Binding-site contacts:
Ligand atom CD contacts residue MET382 of chain 1.E at 3.9 Å (hydrophobic).
Ligand atom CLE1 contacts residue THR192 of chain 1.E at 3.6 Å.
Ligand atom CG contacts residue PRO383 of chain 1.E at 3.6 Å (hydrophobic).
Ligand atom O contacts residue MET382 of chain 1.E at 3.1 Å.
Ligand atom CG contacts residue HIS195 of chain 1.E at 3.5 Å.
Ligand atom CD2 contacts residue VAL380 of chain 1.E at 3.8 Å (hydrophobic).
Ligand atom CA contacts residue PRO383 of chain 1.E at 3.9 Å (hydrophobic).
Ligand atom O contacts residue MET384 of chain 1.E at 3.4 Å.
Ligand atom CD1 contacts residue VAL267 of chain 1.E at 3.8 Å (hydrophobic).
Ligand atom CD2 contacts residue PRO383 of chain 1.E at 3.6 Å (hydrophobic).
Ligand atom N contacts residue GLY194 of chain 1.E at 2.7 Å (h-bond).
Ligand atom CG contacts residue HIS195 of chain 1.E at 3.8 Å.
Ligand atom OE1 contacts residue TYR343 of chain 1.E at 3.6 Å.
Ligand atom O contacts residue MET382 of chain 1.E at 3.5 Å.
Ligand atom N contacts residue PRO383 of chain 1.E at 3.2 Å (h-bond).
Ligand atom CB contacts residue MET382 of chain 1.E at 3.7 Å (hydrophobic).
Ligand atom CA contacts residue GLY194 of chain 1.E at 3.7 Å.
Ligand atom CLZ contacts residue LEU175 of chain 1.E at 3.6 Å.
Ligand atom NE2 contacts residue PRO383 of chain 1.E at 3.4 Å (h-bond).
Ligand atom C contacts residue MET382 of chain 1.E at 3.9 Å (hydrophobic).
Ligand atom CLZ contacts residue GLY194 of chain 1.E at 3.7 Å.
Ligand atom CD1 contacts residue THR192 of chain 1.E at 3.6 Å.
Ligand atom O contacts residue ARG385 of chain 1.E at 2.8 Å (salt-bridge).
Ligand atom CG contacts residue GLY194 of chain 1.E at 3.5 Å.
Ligand atom CB contacts residue PRO383 of chain 1.E at 3.5 Å (hydrophobic).
Ligand atom OE1 contacts residue ASN340 of chain 1.E at 3.9 Å.
Ligand atom CZ contacts residue VAL364 of chain 1.E at 3.9 Å (hydrophobic).
Ligand atom C contacts residue GLY194 of chain 1.E at 3.6 Å.
Ligand atom OD1 contacts residue HIS195 of chain 1.E at 3.0 Å (h-bond).
Ligand atom CA contacts residue GLY194 of chain 1.E at 3.6 Å.
Ligand atom C contacts residue MET382 of chain 1.E at 3.6 Å (hydrophobic).
Ligand atom CD1 contacts residue HIS195 of chain 1.E at 3.8 Å.
Ligand atom CD1 contacts residue GLY194 of chain 1.E at 3.9 Å.
Ligand atom O contacts residue VAL267 of chain 1.E at 3.9 Å.
Ligand atom NE2 contacts residue MET382 of chain 1.E at 2.9 Å (h-bond).
Ligand atom OE1 contacts residue MET384 of chain 1.E at 3.3 Å.
Ligand atom CB contacts residue GLY194 of chain 1.E at 3.4 Å.
Ligand atom N contacts residue MET382 of chain 1.E at 3.8 Å.
Ligand atom CD1 contacts residue ARG196 of chain 1.E at 3.6 Å.
Ligand atom C contacts residue ARG385 of chain 1.E at 3.6 Å.

Sequence of chain 1.E:
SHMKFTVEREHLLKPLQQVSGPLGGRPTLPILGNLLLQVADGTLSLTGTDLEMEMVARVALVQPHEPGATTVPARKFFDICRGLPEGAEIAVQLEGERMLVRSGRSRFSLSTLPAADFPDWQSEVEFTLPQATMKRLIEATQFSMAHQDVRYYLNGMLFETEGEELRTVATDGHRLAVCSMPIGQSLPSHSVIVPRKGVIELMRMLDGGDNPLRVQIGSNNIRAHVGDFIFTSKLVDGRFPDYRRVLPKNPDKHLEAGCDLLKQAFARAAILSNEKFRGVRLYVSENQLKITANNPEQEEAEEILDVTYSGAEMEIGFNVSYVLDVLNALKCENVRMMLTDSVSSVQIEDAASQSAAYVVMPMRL

This protein binds this small molecule.
Small molecule (SMILES): CC(=O)N[C@@H](CCC(N)=O)C(=O)N[C@@H](CC1CCCCC1)C(=O)N(C)[C@@H](CC(=O)O)C(=O)N[C@@H](CC(C)C)C(=O)N[C@@H](Cc1ccc(Cl)c(Cl)c1)C(=O)O